Binding-site contacts:
Ligand atom C3 contacts residue ASN114 of chain 2.B at 3.8 Å.
Ligand atom N2 contacts residue SER109 of chain 2.B at 4.4 Å.
Ligand atom O3 contacts residue ASP113 of chain 2.B at 3.9 Å.
Ligand atom C5 contacts residue ASN114 of chain 2.B at 3.6 Å.
Ligand atom C1 contacts residue ASP113 of chain 2.B at 4.2 Å.
Ligand atom C3 contacts residue ASP113 of chain 2.B at 4.4 Å.
Ligand atom C6 contacts residue GLU110 of chain 2.B at 4.1 Å.
Ligand atom O6 contacts residue ASN107 of chain 2.B at 4.5 Å.
Ligand atom O4 contacts residue SER109 of chain 2.B at 4.2 Å.
Ligand atom C6 contacts residue SER109 of chain 2.B at 3.8 Å.
Ligand atom O5 contacts residue ASN114 of chain 2.B at 2.3 Å (h-bond).
Ligand atom C1 contacts residue SER109 of chain 2.B at 3.5 Å.
Ligand atom O3 contacts residue SER109 of chain 2.B at 4.2 Å.
Ligand atom C2 contacts residue ASN114 of chain 2.B at 2.5 Å.
Ligand atom N2 contacts residue ASP113 of chain 2.B at 3.0 Å (salt-bridge).
Ligand atom N2 contacts residue ASN114 of chain 2.B at 3.0 Å (h-bond).
Ligand atom C5 contacts residue SER109 of chain 2.B at 4.1 Å.
Ligand atom O7 contacts residue ASN114 of chain 2.B at 3.5 Å (h-bond).
Ligand atom O6 contacts residue NAG1 of chain 2.I at 3.3 Å.
Ligand atom C7 contacts residue ASN114 of chain 2.B at 3.7 Å.
Ligand atom C4 contacts residue SER109 of chain 2.B at 3.5 Å.
Ligand atom C2 contacts residue SER109 of chain 2.B at 3.4 Å.
Ligand atom C3 contacts residue SER109 of chain 2.B at 4.3 Å.
Ligand atom C6 contacts residue NAG1 of chain 2.I at 3.5 Å.
Ligand atom O5 contacts residue GLU110 of chain 2.B at 3.9 Å.
Ligand atom C2 contacts residue ASP113 of chain 2.B at 3.6 Å.
Ligand atom C7 contacts residue ASP113 of chain 2.B at 3.8 Å.
Ligand atom O5 contacts residue SER109 of chain 2.B at 3.4 Å (h-bond).
Ligand atom C4 contacts residue ASN114 of chain 2.B at 4.2 Å.
Ligand atom C6 contacts residue ASN107 of chain 2.B at 4.3 Å.
Ligand atom O6 contacts residue GLU110 of chain 2.B at 3.3 Å.
Ligand atom C1 contacts residue ASN114 of chain 2.B at 1.4 Å.
Ligand atom C8 contacts residue ASP113 of chain 2.B at 4.2 Å.

Sequence of chain 2.B:
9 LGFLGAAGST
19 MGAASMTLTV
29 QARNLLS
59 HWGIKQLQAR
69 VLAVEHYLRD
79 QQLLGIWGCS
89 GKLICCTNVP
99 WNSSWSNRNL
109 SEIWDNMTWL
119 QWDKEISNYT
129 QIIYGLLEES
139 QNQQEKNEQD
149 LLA

The protein below binds the small molecule below.
Small molecule (SMILES): CC(=O)N[C@@H]1[C@@H](O)[C@H](O)[C@@H](CO)O[C@H]1O